Binding-site contacts:
Ligand atom O2 contacts residue ALA38 of chain 1.B at 3.2 Å.
Ligand atom C20 contacts residue FMT1 of chain 1.N at 3.2 Å.
Ligand atom S1 contacts residue TRP68 of chain 1.B at 3.6 Å.
Ligand atom N25 contacts residue ARG112 of chain 1.B at 3.4 Å (salt-bridge).
Ligand atom C1 contacts residue SER73 of chain 1.B at 3.7 Å.
Ligand atom C18 contacts residue FMT1 of chain 1.N at 3.4 Å.
Ligand atom C7 contacts residue THR35 of chain 1.B at 3.4 Å.
Ligand atom C3 contacts residue TYR33 of chain 1.B at 3.5 Å (hydrophobic).
Ligand atom O3 contacts residue SER16 of chain 1.B at 2.7 Å (h-bond).
Ligand atom N2 contacts residue VAL37 of chain 1.B at 3.7 Å.
Ligand atom O26 contacts residue ASP39 of chain 1.B at 3.5 Å (salt-bridge).
Ligand atom C9 contacts residue TRP68 of chain 1.B at 3.6 Å (hydrophobic).
Ligand atom C21 contacts residue SER99 of chain 1.B at 3.3 Å.
Ligand atom N2 contacts residue THR35 of chain 1.B at 2.9 Å (h-bond).
Ligand atom O27 contacts residue ARG112 of chain 1.B at 3.1 Å (salt-bridge).
Ligand atom C18 contacts residue ARG112 of chain 1.B at 3.2 Å.
Ligand atom C7 contacts residue VAL37 of chain 1.B at 3.5 Å (hydrophobic).
Ligand atom C21 contacts residue FMT1 of chain 1.N at 3.4 Å.
Ligand atom N17 contacts residue SER73 of chain 1.B at 3.0 Å (h-bond).
Ligand atom O2 contacts residue ASP39 of chain 1.B at 2.9 Å (salt-bridge).
Ligand atom N25 contacts residue ASP39 of chain 1.B at 3.0 Å (salt-bridge).
Ligand atom N1 contacts residue ASN116 of chain 1.B at 2.8 Å (h-bond).
Ligand atom C22 contacts residue ARG112 of chain 1.B at 2.8 Å.
Ligand atom N17 contacts residue FMT1 of chain 1.N at 3.6 Å (h-bond).
Ligand atom C3 contacts residue SER16 of chain 1.B at 3.6 Å.
Ligand atom C8 contacts residue TRP68 of chain 1.B at 3.6 Å (hydrophobic).
Ligand atom C24 contacts residue ASP39 of chain 1.B at 3.3 Å.
Ligand atom O3 contacts residue ASN12 of chain 1.B at 3.0 Å (h-bond).
Ligand atom C23 contacts residue ARG112 of chain 1.B at 2.7 Å.
Ligand atom C21 contacts residue ARG112 of chain 1.B at 3.1 Å.
Ligand atom C20 contacts residue SER73 of chain 1.B at 3.6 Å.
Ligand atom O3 contacts residue TYR33 of chain 1.B at 2.7 Å (h-bond).
Ligand atom O27 contacts residue ASP39 of chain 1.B at 3.0 Å (salt-bridge).
Ligand atom C23 contacts residue ASP39 of chain 1.B at 3.0 Å.
Ligand atom C20 contacts residue ARG112 of chain 1.B at 3.3 Å.
Ligand atom S1 contacts residue THR75 of chain 1.B at 3.4 Å (h-bond).
Ligand atom C22 contacts residue ASP39 of chain 1.B at 3.1 Å.
Ligand atom C24 contacts residue ARG112 of chain 1.B at 3.0 Å.
Ligand atom C6 contacts residue TRP95 of chain 1.B at 3.2 Å (hydrophobic).
Ligand atom C10 contacts residue SER73 of chain 1.B at 3.6 Å.

Sequence of chain 1.B:
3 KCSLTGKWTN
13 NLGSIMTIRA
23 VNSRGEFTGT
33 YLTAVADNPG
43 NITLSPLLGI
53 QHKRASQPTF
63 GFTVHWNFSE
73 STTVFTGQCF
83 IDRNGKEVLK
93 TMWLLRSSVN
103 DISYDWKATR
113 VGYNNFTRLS

Sequence of chain 2.A:
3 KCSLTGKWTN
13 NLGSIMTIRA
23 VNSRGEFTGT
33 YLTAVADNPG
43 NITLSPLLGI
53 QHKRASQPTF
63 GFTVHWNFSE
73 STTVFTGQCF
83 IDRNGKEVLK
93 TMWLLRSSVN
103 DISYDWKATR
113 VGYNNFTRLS

A protein and the small-molecule ligand that binds it are described below.
Small molecule (SMILES): O=C(CCCC[C@@H]1SC[C@@H]2NC(=O)N[C@@H]21)Nc1ccc([N+](=O)[O-])cc1